Binding-site contacts:
Ligand atom CA contacts residue LEU202 of chain 1.A at 4.5 Å (hydrophobic).
Ligand atom CG contacts residue LEU202 of chain 1.A at 4.1 Å (hydrophobic).
Ligand atom O contacts residue HIS231 of chain 1.A at 3.8 Å.
Ligand atom OXT contacts residue HIS231 of chain 1.A at 2.9 Å (h-bond).
Ligand atom CB contacts residue ASN112 of chain 1.A at 4.4 Å.
Ligand atom CB contacts residue ARG203 of chain 1.A at 4.3 Å.
Ligand atom CG contacts residue VAL1 of chain 1.B at 4.0 Å (hydrophobic).
Ligand atom CE contacts residue ASN112 of chain 1.A at 4.2 Å.
Ligand atom CA contacts residue ASN112 of chain 1.A at 4.3 Å.
Ligand atom O contacts residue VAL1 of chain 1.B at 3.9 Å.
Ligand atom CG contacts residue ASN112 of chain 1.A at 3.4 Å.
Ligand atom NZ contacts residue ASN112 of chain 1.A at 3.4 Å (h-bond).
Ligand atom CA contacts residue VAL1 of chain 1.B at 2.4 Å (hydrophobic).
Ligand atom NZ contacts residue ASN111 of chain 1.A at 3.3 Å (h-bond).
Ligand atom CE contacts residue ASN111 of chain 1.A at 4.3 Å.
Ligand atom C contacts residue HIS231 of chain 1.A at 3.4 Å.
Ligand atom OXT contacts residue ASP226 of chain 1.A at 4.1 Å.
Ligand atom C contacts residue VAL1 of chain 1.B at 3.6 Å (hydrophobic).
Ligand atom N contacts residue LEU202 of chain 1.A at 4.4 Å.
Ligand atom N contacts residue ASN112 of chain 1.A at 3.5 Å (h-bond).
Ligand atom N contacts residue ARG203 of chain 1.A at 4.3 Å.
Ligand atom CD contacts residue ASN112 of chain 1.A at 4.3 Å.
Ligand atom CD contacts residue PHE130 of chain 1.A at 3.9 Å (hydrophobic).
Ligand atom N contacts residue VAL1 of chain 1.B at 1.3 Å.
Ligand atom C contacts residue ASN112 of chain 1.A at 3.8 Å.
Ligand atom CA contacts residue HIS231 of chain 1.A at 3.8 Å.
Ligand atom CD contacts residue LEU202 of chain 1.A at 3.9 Å (hydrophobic).
Ligand atom O contacts residue ASN112 of chain 1.A at 2.9 Å (h-bond).
Ligand atom CD contacts residue ASN111 of chain 1.A at 4.1 Å.
Ligand atom N contacts residue HIS231 of chain 1.A at 4.1 Å.
Ligand atom CA contacts residue ARG203 of chain 1.A at 4.0 Å.
Ligand atom CG contacts residue ASN111 of chain 1.A at 4.3 Å.
Ligand atom CB contacts residue LEU202 of chain 1.A at 3.8 Å (hydrophobic).
Ligand atom CB contacts residue VAL1 of chain 1.B at 3.4 Å (hydrophobic).

This protein binds this small molecule.
Small molecule (SMILES): N[C@@H](CCCC[NH3+])C(=O)O

Sequence of chain 1.A:
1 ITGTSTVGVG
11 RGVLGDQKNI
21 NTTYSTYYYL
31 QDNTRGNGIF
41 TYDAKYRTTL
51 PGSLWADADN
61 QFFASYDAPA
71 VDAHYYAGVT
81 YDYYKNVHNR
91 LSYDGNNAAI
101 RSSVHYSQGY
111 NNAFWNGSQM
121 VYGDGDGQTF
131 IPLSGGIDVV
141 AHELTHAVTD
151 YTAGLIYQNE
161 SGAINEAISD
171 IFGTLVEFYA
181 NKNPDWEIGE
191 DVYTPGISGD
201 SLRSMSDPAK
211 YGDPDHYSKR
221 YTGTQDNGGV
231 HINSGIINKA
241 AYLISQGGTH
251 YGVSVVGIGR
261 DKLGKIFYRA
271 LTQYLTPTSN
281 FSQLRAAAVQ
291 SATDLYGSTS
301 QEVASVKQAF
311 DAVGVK